Sequence of chain 1.I:
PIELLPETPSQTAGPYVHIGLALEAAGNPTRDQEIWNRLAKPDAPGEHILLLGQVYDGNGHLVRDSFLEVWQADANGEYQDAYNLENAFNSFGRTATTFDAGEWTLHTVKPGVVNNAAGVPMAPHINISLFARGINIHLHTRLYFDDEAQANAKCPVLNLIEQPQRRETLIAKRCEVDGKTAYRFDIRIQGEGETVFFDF

The protein below binds the small molecule below.
Small molecule (SMILES): O=C(O)c1ccc(O)[n+]([O-])c1

Binding-site contacts:
Ligand atom C6 contacts residue CYN1 of chain 1.Y at 3.1 Å.
Ligand atom O4 contacts residue TYR108 of chain 1.J at 3.2 Å (h-bond).
Ligand atom C2 contacts residue GLY14 of chain 1.I at 4.0 Å.
Ligand atom O3 contacts residue FE1 of chain 1.Z at 2.6 Å.
Ligand atom C5 contacts residue TYR147 of chain 1.J at 3.6 Å (hydrophobic).
Ligand atom O3 contacts residue GLN177 of chain 1.J at 3.7 Å.
Ligand atom O2 contacts residue ARG133 of chain 1.I at 3.8 Å.
Ligand atom O1 contacts residue ARG133 of chain 1.I at 3.7 Å.
Ligand atom C3 contacts residue ILE191 of chain 1.J at 4.0 Å (hydrophobic).
Ligand atom C2 contacts residue PRO15 of chain 1.I at 3.6 Å (hydrophobic).
Ligand atom N1 contacts residue FE1 of chain 1.Z at 3.1 Å.
Ligand atom C7 contacts residue PRO15 of chain 1.I at 3.7 Å (hydrophobic).
Ligand atom C4 contacts residue TRP149 of chain 1.J at 4.0 Å (hydrophobic).
Ligand atom O4 contacts residue TYR147 of chain 1.J at 3.9 Å.
Ligand atom C6 contacts residue FE1 of chain 1.Z at 3.0 Å.
Ligand atom O4 contacts residue HIS160 of chain 1.J at 3.2 Å (h-bond).
Ligand atom C4 contacts residue PRO15 of chain 1.I at 3.7 Å (hydrophobic).
Ligand atom O3 contacts residue CYN1 of chain 1.Y at 3.2 Å.
Ligand atom O3 contacts residue ARG157 of chain 1.J at 2.8 Å (salt-bridge).
Ligand atom C2 contacts residue ILE191 of chain 1.J at 3.6 Å (hydrophobic).
Ligand atom C5 contacts residue CYN1 of chain 1.Y at 4.0 Å.
Ligand atom O3 contacts residue HIS162 of chain 1.J at 3.2 Å.
Ligand atom O1 contacts residue ILE191 of chain 1.J at 3.6 Å.
Ligand atom C7 contacts residue ARG133 of chain 1.I at 4.0 Å.
Ligand atom O4 contacts residue CYN1 of chain 1.Y at 3.0 Å.
Ligand atom O3 contacts residue HIS160 of chain 1.J at 3.3 Å (h-bond).
Ligand atom O4 contacts residue ARG157 of chain 1.J at 3.7 Å.
Ligand atom O4 contacts residue FE1 of chain 1.Z at 2.2 Å.
Ligand atom O1 contacts residue THR12 of chain 1.I at 4.0 Å.
Ligand atom N1 contacts residue ARG157 of chain 1.J at 3.4 Å (salt-bridge).
Ligand atom C6 contacts residue ARG157 of chain 1.J at 3.7 Å.
Ligand atom C7 contacts residue TRP149 of chain 1.J at 3.9 Å (hydrophobic).
Ligand atom N1 contacts residue CYN1 of chain 1.Y at 3.2 Å.
Ligand atom C5 contacts residue ARG157 of chain 1.J at 4.0 Å.
Ligand atom C2 contacts residue CYN1 of chain 1.Y at 4.0 Å.
Ligand atom C7 contacts residue ILE191 of chain 1.J at 4.0 Å (hydrophobic).
Ligand atom C7 contacts residue TYR24 of chain 1.J at 3.6 Å (hydrophobic).
Ligand atom C3 contacts residue PRO15 of chain 1.I at 3.4 Å (hydrophobic).
Ligand atom O1 contacts residue TYR24 of chain 1.J at 2.4 Å (h-bond).
Ligand atom O2 contacts residue TRP149 of chain 1.J at 3.5 Å.

Sequence of chain 1.J:
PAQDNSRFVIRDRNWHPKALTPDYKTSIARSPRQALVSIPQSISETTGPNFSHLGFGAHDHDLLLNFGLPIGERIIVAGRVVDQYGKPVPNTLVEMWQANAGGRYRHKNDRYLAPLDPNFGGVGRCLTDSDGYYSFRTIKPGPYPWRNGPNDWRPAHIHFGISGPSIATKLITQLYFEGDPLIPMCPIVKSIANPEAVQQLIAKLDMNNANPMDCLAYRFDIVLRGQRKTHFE